Sequence of chain 1.A:
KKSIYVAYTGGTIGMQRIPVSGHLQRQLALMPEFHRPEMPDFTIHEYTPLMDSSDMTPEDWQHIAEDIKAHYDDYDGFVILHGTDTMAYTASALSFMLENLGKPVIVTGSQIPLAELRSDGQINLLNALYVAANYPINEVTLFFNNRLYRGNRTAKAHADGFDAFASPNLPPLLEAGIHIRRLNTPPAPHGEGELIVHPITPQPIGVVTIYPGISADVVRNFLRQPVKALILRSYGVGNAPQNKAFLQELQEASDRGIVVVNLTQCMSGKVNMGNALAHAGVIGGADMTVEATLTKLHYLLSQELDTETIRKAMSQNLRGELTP

Sequence of chain 1.C:
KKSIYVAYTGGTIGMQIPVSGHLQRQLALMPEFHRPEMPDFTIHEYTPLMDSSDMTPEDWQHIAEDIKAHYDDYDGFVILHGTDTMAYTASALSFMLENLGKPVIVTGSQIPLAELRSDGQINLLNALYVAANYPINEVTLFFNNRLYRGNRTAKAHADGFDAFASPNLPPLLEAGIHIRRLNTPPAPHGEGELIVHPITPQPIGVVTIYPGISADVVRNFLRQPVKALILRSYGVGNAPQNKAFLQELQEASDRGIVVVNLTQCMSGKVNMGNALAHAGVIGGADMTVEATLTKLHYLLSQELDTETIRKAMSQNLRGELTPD

This protein binds this small molecule.
Small molecule (SMILES): NC(=O)C[C@H](N)C(=O)O

Binding-site contacts:
Ligand atom CB contacts residue EDO1 of chain 1.H at 3.5 Å.
Ligand atom CA contacts residue GLN292 of chain 1.A at 3.7 Å.
Ligand atom OXT contacts residue ARG260 of chain 1.A at 2.7 Å (salt-bridge).
Ligand atom CG contacts residue GLU323 of chain 1.A at 3.4 Å.
Ligand atom OD1 contacts residue THR321 of chain 1.A at 3.4 Å.
Ligand atom N contacts residue THR291 of chain 1.A at 3.1 Å (h-bond).
Ligand atom CG contacts residue THR321 of chain 1.A at 4.0 Å.
Ligand atom CA contacts residue CYS293 of chain 1.A at 3.5 Å (hydrophobic).
Ligand atom CA contacts residue EDO1 of chain 1.H at 3.9 Å.
Ligand atom CA contacts residue ARG260 of chain 1.A at 4.5 Å.
Ligand atom C contacts residue THR291 of chain 1.A at 4.4 Å.
Ligand atom O contacts residue ARG260 of chain 1.A at 3.3 Å (salt-bridge).
Ligand atom OXT contacts residue THR291 of chain 1.A at 3.7 Å.
Ligand atom ND2 contacts residue VAL322 of chain 1.A at 4.3 Å.
Ligand atom CA contacts residue THR291 of chain 1.A at 4.2 Å.
Ligand atom C contacts residue ARG260 of chain 1.A at 3.3 Å.
Ligand atom CA contacts residue MET294 of chain 1.A at 4.3 Å (hydrophobic).
Ligand atom CG contacts residue ALA182 of chain 1.A at 4.4 Å (hydrophobic).
Ligand atom ND2 contacts residue THR321 of chain 1.A at 4.0 Å.
Ligand atom N contacts residue GLN292 of chain 1.A at 3.9 Å.
Ligand atom CG contacts residue EDO1 of chain 1.H at 3.8 Å.
Ligand atom CB contacts residue MET294 of chain 1.A at 4.2 Å (hydrophobic).
Ligand atom N contacts residue CYS293 of chain 1.A at 2.9 Å (h-bond).
Ligand atom CG contacts residue VAL322 of chain 1.A at 3.8 Å (hydrophobic).
Ligand atom ND2 contacts residue ALA182 of chain 1.A at 3.2 Å.
Ligand atom CB contacts residue CYS293 of chain 1.A at 4.3 Å (hydrophobic).
Ligand atom ND2 contacts residue GLU323 of chain 1.A at 2.6 Å (salt-bridge).
Ligand atom O contacts residue VAL322 of chain 1.A at 4.2 Å.
Ligand atom OD1 contacts residue VAL322 of chain 1.A at 2.7 Å (h-bond).
Ligand atom OXT contacts residue GLN292 of chain 1.A at 3.7 Å.
Ligand atom O contacts residue ARG260 of chain 1.C at 3.5 Å (salt-bridge).
Ligand atom N contacts residue EDO1 of chain 1.H at 3.2 Å (h-bond).
Ligand atom C contacts residue VAL322 of chain 1.A at 3.9 Å (hydrophobic).
Ligand atom C contacts residue ARG260 of chain 1.C at 4.4 Å.
Ligand atom OXT contacts residue VAL322 of chain 1.A at 3.4 Å.
Ligand atom OD1 contacts residue GLU323 of chain 1.A at 3.4 Å (salt-bridge).
Ligand atom C contacts residue GLN292 of chain 1.A at 3.9 Å.
Ligand atom OD1 contacts residue EDO1 of chain 1.H at 3.8 Å.